Sequence of chain 1.B:
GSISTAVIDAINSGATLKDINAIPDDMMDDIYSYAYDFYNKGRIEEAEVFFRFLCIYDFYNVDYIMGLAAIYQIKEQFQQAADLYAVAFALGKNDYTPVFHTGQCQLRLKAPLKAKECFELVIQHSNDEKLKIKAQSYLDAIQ

Sequence of chain 1.A:
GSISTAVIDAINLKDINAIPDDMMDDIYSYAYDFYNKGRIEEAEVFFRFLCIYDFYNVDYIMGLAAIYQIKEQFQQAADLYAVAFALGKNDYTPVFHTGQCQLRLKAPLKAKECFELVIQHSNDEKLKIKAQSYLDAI

Binding-site contacts:
Ligand atom N10 contacts residue GLN79 of chain 1.B at 3.8 Å.
Ligand atom N10 contacts residue TYR60 of chain 1.A at 3.6 Å.
Ligand atom C7 contacts residue LYS93 of chain 1.A at 4.4 Å.
Ligand atom N8 contacts residue LEU91 of chain 1.A at 3.7 Å.
Ligand atom C9 contacts residue LEU91 of chain 1.A at 4.3 Å (hydrophobic).
Ligand atom C7 contacts residue ASP83 of chain 1.B at 3.5 Å.
Ligand atom N10 contacts residue ASP83 of chain 1.B at 3.9 Å.
Ligand atom C7 contacts residue LEU91 of chain 1.A at 3.5 Å (hydrophobic).
Ligand atom C9 contacts residue TYR60 of chain 1.A at 3.9 Å (hydrophobic).
Ligand atom C1 contacts residue TYR60 of chain 1.A at 3.8 Å (hydrophobic).
Ligand atom N8 contacts residue GLN79 of chain 1.B at 3.5 Å (h-bond).
Ligand atom C7 contacts residue GLN79 of chain 1.B at 3.7 Å.
Ligand atom N8 contacts residue TYR60 of chain 1.A at 4.4 Å.
Ligand atom C9 contacts residue GLN79 of chain 1.B at 4.0 Å.
Ligand atom C3 contacts residue TYR60 of chain 1.A at 3.5 Å (hydrophobic).
Ligand atom N8 contacts residue ASP83 of chain 1.B at 2.8 Å (salt-bridge).
Ligand atom C4 contacts residue TYR60 of chain 1.A at 3.7 Å (hydrophobic).
Ligand atom C6 contacts residue LEU91 of chain 1.A at 4.2 Å (hydrophobic).
Ligand atom C9 contacts residue ASP83 of chain 1.B at 3.7 Å.
Ligand atom C6 contacts residue TYR60 of chain 1.A at 3.9 Å (hydrophobic).
Ligand atom C5 contacts residue TYR60 of chain 1.A at 4.2 Å (hydrophobic).
Ligand atom C2 contacts residue TYR60 of chain 1.A at 3.9 Å (hydrophobic).
Ligand atom C5 contacts residue LEU91 of chain 1.A at 4.1 Å (hydrophobic).

A protein and the small-molecule ligand that binds it are described below.
Small molecule (SMILES): NC1=NCc2ccccc21